Binding-site contacts:
Ligand atom O1 contacts residue GLN280 of chain 1.B at 3.1 Å (h-bond).
Ligand atom C31 contacts residue ARG276 of chain 1.B at 3.8 Å.
Ligand atom C25 contacts residue ARG276 of chain 1.B at 3.8 Å.
Ligand atom C2 contacts residue GLN280 of chain 1.B at 4.0 Å.
Ligand atom C19 contacts residue THR274 of chain 1.B at 3.9 Å.
Ligand atom C18 contacts residue LEU215 of chain 1.B at 3.9 Å (hydrophobic).
Ligand atom C15 contacts residue HIS227 of chain 1.B at 3.4 Å.
Ligand atom C30 contacts residue PRO272 of chain 1.B at 3.7 Å (hydrophobic).
Ligand atom C18 contacts residue LEU273 of chain 1.B at 3.9 Å (hydrophobic).
Ligand atom C1 contacts residue GLN280 of chain 1.B at 4.0 Å.
Ligand atom O19 contacts residue PRO272 of chain 1.B at 2.9 Å (h-bond).
Ligand atom C22 contacts residue THR274 of chain 1.B at 3.6 Å.
Ligand atom C19 contacts residue PRO272 of chain 1.B at 3.9 Å (hydrophobic).
Ligand atom C19 contacts residue LEU215 of chain 1.B at 3.8 Å (hydrophobic).
Ligand atom O19 contacts residue THR274 of chain 1.B at 2.8 Å (h-bond).
Ligand atom C12 contacts residue HIS227 of chain 1.B at 3.9 Å.
Ligand atom C24 contacts residue ARG276 of chain 1.B at 3.4 Å.
Ligand atom C1 contacts residue LEU361 of chain 1.B at 3.9 Å (hydrophobic).
Ligand atom C28 contacts residue LEU215 of chain 1.B at 3.4 Å (hydrophobic).
Ligand atom C5 contacts residue GLY360 of chain 1.B at 3.7 Å.
Ligand atom O19 contacts residue LEU215 of chain 1.B at 3.8 Å.
Ligand atom C4 contacts residue GLY360 of chain 1.B at 3.6 Å.
Ligand atom O13 contacts residue LEU217 of chain 1.B at 3.9 Å.
Ligand atom C29 contacts residue ALA231 of chain 1.B at 3.9 Å (hydrophobic).
Ligand atom C13 contacts residue HIS227 of chain 1.B at 3.6 Å.
Ligand atom O19 contacts residue LEU273 of chain 1.B at 3.0 Å.
Ligand atom C2 contacts residue LEU361 of chain 1.B at 3.9 Å (hydrophobic).
Ligand atom C21 contacts residue THR274 of chain 1.B at 3.8 Å.
Ligand atom C6 contacts residue ARG359 of chain 1.B at 3.5 Å.
Ligand atom C31 contacts residue THR274 of chain 1.B at 3.9 Å.
Ligand atom C5 contacts residue ARG359 of chain 1.B at 3.5 Å.
Ligand atom C14 contacts residue HIS227 of chain 1.B at 4.0 Å.
Ligand atom C28 contacts residue ASP224 of chain 1.B at 3.8 Å.
Ligand atom C27 contacts residue HIS227 of chain 1.B at 3.8 Å.
Ligand atom C26 contacts residue ARG276 of chain 1.B at 3.5 Å.
Ligand atom O13 contacts residue ASP224 of chain 1.B at 3.1 Å (salt-bridge).
Ligand atom C31 contacts residue GLN280 of chain 1.B at 3.2 Å.
Ligand atom C2 contacts residue GLY360 of chain 1.B at 3.6 Å.
Ligand atom C30 contacts residue LEU361 of chain 1.B at 4.0 Å (hydrophobic).
Ligand atom C3 contacts residue GLY360 of chain 1.B at 2.9 Å.

The protein below binds the small molecule below.
Small molecule (SMILES): C=C/C=C\[C@H](C)[C@@H]1OC(=O)/C=C\C=C\[C@@H](C)[C@@H](O)C[C@H](O)/C=C\[C@H](C)[C@H](O)[C@@H](C)C[C@@H](C)CC[C@@H](O)[C@@H]1C

Sequence of chain 1.B:
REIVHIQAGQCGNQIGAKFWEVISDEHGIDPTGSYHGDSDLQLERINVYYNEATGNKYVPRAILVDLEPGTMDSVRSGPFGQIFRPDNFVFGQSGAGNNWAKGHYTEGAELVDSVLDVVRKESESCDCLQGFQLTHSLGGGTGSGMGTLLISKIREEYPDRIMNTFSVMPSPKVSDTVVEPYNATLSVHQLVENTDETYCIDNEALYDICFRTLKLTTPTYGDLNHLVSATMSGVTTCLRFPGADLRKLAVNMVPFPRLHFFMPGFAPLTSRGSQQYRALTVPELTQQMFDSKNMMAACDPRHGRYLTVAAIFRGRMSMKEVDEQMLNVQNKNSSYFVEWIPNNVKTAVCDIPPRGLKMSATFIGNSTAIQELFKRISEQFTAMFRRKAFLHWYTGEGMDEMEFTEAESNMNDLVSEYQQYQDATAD